Sequence of chain 1.E:
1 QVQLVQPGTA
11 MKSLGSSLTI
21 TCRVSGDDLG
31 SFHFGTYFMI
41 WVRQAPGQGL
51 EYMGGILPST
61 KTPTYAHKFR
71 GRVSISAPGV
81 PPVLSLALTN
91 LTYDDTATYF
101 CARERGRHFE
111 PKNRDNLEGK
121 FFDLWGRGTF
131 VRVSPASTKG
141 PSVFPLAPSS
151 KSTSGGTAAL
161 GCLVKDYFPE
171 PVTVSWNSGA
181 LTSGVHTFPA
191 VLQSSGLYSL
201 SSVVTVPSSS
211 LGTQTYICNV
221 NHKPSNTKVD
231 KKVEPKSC

Binding-site contacts:
Ligand atom C4 contacts residue ASN90 of chain 1.E at 4.2 Å.
Ligand atom O5 contacts residue ASN90 of chain 1.E at 2.4 Å (h-bond).
Ligand atom C6 contacts residue THR92 of chain 1.E at 4.4 Å.
Ligand atom C8 contacts residue ASN90 of chain 1.E at 3.4 Å.
Ligand atom C1 contacts residue ASN90 of chain 1.E at 1.4 Å.
Ligand atom C3 contacts residue ASN90 of chain 1.E at 3.8 Å.
Ligand atom C7 contacts residue ASN90 of chain 1.E at 3.3 Å.
Ligand atom C2 contacts residue ASN90 of chain 1.E at 2.5 Å.
Ligand atom O6 contacts residue THR92 of chain 1.E at 4.0 Å.
Ligand atom N2 contacts residue ASN90 of chain 1.E at 2.9 Å (h-bond).
Ligand atom C5 contacts residue ASN90 of chain 1.E at 3.7 Å.
Ligand atom O7 contacts residue ASN90 of chain 1.E at 4.3 Å.

This protein binds this small molecule.
Small molecule (SMILES): CC(=O)N[C@@H]1[C@@H](O)[C@H](O)[C@@H](CO)O[C@H]1O